Sequence of chain 1.A:
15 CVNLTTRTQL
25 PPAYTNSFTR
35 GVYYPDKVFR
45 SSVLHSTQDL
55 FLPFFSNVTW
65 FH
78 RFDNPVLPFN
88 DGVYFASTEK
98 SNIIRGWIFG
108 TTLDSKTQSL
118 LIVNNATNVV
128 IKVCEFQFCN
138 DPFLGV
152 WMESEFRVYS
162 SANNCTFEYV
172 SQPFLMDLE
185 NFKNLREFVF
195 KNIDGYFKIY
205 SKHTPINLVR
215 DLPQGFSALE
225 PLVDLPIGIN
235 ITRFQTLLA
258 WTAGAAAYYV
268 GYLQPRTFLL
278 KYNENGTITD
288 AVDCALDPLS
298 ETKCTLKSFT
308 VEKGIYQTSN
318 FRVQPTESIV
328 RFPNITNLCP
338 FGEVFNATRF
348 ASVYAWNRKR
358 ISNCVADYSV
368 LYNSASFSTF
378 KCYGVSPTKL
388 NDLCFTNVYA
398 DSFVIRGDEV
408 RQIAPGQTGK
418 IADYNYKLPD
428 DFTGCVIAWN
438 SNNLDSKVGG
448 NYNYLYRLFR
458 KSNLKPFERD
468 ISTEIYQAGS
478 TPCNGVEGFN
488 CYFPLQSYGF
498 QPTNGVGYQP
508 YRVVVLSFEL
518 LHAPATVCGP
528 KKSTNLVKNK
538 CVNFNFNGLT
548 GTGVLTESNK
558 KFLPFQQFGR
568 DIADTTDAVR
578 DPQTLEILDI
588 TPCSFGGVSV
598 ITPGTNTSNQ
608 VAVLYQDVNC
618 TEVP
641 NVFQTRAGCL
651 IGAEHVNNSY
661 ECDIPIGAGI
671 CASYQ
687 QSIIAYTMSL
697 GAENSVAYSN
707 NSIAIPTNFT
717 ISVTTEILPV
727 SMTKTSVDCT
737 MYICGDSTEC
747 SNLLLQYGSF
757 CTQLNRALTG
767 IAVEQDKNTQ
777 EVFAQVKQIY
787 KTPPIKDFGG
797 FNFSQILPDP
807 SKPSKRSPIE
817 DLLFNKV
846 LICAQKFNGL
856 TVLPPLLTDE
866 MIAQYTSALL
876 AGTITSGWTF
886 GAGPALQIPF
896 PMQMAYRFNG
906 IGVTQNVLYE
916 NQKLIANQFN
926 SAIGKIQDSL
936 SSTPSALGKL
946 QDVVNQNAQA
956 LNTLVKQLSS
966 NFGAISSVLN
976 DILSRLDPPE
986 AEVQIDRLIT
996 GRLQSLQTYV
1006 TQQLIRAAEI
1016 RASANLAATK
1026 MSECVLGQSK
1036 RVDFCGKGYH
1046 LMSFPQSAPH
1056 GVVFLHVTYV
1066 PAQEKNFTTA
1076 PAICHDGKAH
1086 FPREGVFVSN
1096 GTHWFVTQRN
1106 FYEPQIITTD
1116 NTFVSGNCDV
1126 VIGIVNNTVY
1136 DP

Binding-site contacts:
Ligand atom C3 contacts residue ASN234 of chain 1.A at 3.8 Å.
Ligand atom C2 contacts residue ASN234 of chain 1.A at 2.5 Å.
Ligand atom C6 contacts residue THR108 of chain 1.A at 3.7 Å.
Ligand atom C1 contacts residue ASN234 of chain 1.A at 1.4 Å.
Ligand atom C5 contacts residue THR108 of chain 1.A at 4.3 Å.
Ligand atom C4 contacts residue ASN234 of chain 1.A at 4.2 Å.
Ligand atom N2 contacts residue ASN234 of chain 1.A at 2.9 Å (h-bond).
Ligand atom O6 contacts residue THR236 of chain 1.A at 3.3 Å.
Ligand atom C5 contacts residue ASN234 of chain 1.A at 3.7 Å.
Ligand atom C6 contacts residue THR236 of chain 1.A at 4.5 Å.
Ligand atom C7 contacts residue ASN234 of chain 1.A at 3.3 Å.
Ligand atom O5 contacts residue ASN234 of chain 1.A at 2.4 Å (h-bond).
Ligand atom O6 contacts residue THR108 of chain 1.A at 3.4 Å.
Ligand atom O5 contacts residue THR108 of chain 1.A at 3.6 Å.
Ligand atom O7 contacts residue ASN234 of chain 1.A at 3.1 Å (h-bond).
Ligand atom C1 contacts residue THR108 of chain 1.A at 4.4 Å.

This protein binds this small molecule.
Small molecule (SMILES): CC(=O)N[C@H]1[C@H](O[C@H]2[C@H](O)[C@@H](NC(C)=O)CO[C@@H]2CO)O[C@H](CO)[C@@H](O)[C@@H]1O